Sequence of chain 1.A:
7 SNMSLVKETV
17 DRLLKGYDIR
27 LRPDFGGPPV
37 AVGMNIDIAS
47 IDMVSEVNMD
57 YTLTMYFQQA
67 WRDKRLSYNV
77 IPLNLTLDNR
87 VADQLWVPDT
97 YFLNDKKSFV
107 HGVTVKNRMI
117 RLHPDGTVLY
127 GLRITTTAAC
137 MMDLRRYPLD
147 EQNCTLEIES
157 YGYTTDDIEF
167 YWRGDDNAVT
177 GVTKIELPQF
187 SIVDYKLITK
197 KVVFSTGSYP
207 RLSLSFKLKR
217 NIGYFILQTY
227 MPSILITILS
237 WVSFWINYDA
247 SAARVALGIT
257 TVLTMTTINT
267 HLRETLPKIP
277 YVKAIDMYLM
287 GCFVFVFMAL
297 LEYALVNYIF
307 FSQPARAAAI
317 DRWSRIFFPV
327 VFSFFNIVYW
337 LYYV

Binding-site contacts:
Ligand atom C3 contacts residue ASN80 of chain 1.A at 4.0 Å.
Ligand atom C2 contacts residue ASN80 of chain 1.A at 2.7 Å.
Ligand atom C6 contacts residue HIS119 of chain 1.A at 4.2 Å.
Ligand atom C4 contacts residue ASN80 of chain 1.A at 4.3 Å.
Ligand atom O7 contacts residue ASN80 of chain 1.A at 4.2 Å.
Ligand atom O5 contacts residue ASN80 of chain 1.A at 2.2 Å (h-bond).
Ligand atom O5 contacts residue HIS119 of chain 1.A at 4.0 Å.
Ligand atom C5 contacts residue ASN80 of chain 1.A at 3.6 Å.
Ligand atom C1 contacts residue ASN80 of chain 1.A at 1.5 Å.
Ligand atom N2 contacts residue ASN80 of chain 1.A at 3.2 Å (h-bond).
Ligand atom C8 contacts residue PRO78 of chain 1.A at 4.4 Å (hydrophobic).
Ligand atom C7 contacts residue ASN80 of chain 1.A at 4.0 Å.

The protein below binds the small molecule below.
Small molecule (SMILES): CC(=O)N[C@@H]1[C@@H](O)[C@H](O)[C@@H](CO)O[C@H]1O